Sequence of chain 1.C:
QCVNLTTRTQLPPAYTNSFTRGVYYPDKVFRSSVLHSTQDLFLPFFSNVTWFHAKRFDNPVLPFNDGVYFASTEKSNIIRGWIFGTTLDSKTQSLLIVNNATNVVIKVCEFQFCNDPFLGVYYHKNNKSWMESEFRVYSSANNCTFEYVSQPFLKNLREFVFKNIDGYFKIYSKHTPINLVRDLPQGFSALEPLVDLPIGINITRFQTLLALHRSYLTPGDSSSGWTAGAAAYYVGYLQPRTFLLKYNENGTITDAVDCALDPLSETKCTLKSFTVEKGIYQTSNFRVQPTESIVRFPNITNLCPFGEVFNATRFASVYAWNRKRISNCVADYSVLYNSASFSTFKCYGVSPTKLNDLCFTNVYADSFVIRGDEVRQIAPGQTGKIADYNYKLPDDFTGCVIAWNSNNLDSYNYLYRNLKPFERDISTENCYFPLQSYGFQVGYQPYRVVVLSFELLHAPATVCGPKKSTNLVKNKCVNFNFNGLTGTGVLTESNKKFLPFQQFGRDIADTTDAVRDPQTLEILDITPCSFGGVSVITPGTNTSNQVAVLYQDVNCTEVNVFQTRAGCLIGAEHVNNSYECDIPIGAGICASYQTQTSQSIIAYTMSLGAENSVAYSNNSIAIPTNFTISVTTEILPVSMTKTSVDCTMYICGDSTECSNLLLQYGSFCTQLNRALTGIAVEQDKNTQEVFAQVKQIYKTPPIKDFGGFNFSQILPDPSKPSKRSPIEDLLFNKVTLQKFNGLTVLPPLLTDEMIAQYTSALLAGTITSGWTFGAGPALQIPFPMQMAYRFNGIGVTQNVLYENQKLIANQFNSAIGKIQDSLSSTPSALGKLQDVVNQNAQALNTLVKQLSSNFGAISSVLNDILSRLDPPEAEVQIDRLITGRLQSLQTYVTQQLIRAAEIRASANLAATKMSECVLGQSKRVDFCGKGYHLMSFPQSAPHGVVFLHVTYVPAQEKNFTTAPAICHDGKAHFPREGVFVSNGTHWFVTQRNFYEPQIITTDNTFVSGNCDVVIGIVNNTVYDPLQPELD

The small molecule below binds the protein below.
Small molecule (SMILES): CC(=O)N[C@@H]1[C@@H](O)[C@H](O)[C@@H](CO)O[C@H]1O

Binding-site contacts:
Ligand atom C3 contacts residue ASN607 of chain 1.C at 3.8 Å.
Ligand atom N2 contacts residue ASN607 of chain 1.C at 2.9 Å (h-bond).
Ligand atom C4 contacts residue ASN607 of chain 1.C at 4.2 Å.
Ligand atom C1 contacts residue ASN607 of chain 1.C at 1.4 Å.
Ligand atom O5 contacts residue ASN607 of chain 1.C at 2.4 Å (h-bond).
Ligand atom C2 contacts residue ASN607 of chain 1.C at 2.5 Å.
Ligand atom O7 contacts residue ASN607 of chain 1.C at 3.0 Å (h-bond).
Ligand atom C7 contacts residue ASN607 of chain 1.C at 3.1 Å.
Ligand atom C5 contacts residue ASN607 of chain 1.C at 3.7 Å.
Ligand atom C8 contacts residue ASN607 of chain 1.C at 4.3 Å.